Binding-site contacts:
Ligand atom C4 contacts residue ASN134 of chain 1.A at 4.1 Å.
Ligand atom C7 contacts residue LEU129 of chain 1.A at 4.4 Å (hydrophobic).
Ligand atom C5 contacts residue ASN134 of chain 1.A at 3.5 Å.
Ligand atom O5 contacts residue ASN134 of chain 1.A at 2.1 Å (h-bond).
Ligand atom C8 contacts residue ASN132 of chain 1.A at 3.4 Å.
Ligand atom O6 contacts residue PRO127 of chain 1.A at 3.0 Å.
Ligand atom O7 contacts residue ASN134 of chain 1.A at 3.0 Å (h-bond).
Ligand atom C8 contacts residue LEU129 of chain 1.A at 3.9 Å (hydrophobic).
Ligand atom C5 contacts residue GLN154 of chain 1.A at 4.2 Å.
Ligand atom C6 contacts residue PRO127 of chain 1.A at 4.3 Å (hydrophobic).
Ligand atom N2 contacts residue ASN134 of chain 1.A at 3.3 Å (h-bond).
Ligand atom C1 contacts residue ASN134 of chain 1.A at 1.4 Å.
Ligand atom C3 contacts residue ASN134 of chain 1.A at 3.8 Å.
Ligand atom C7 contacts residue ASN134 of chain 1.A at 3.3 Å.
Ligand atom O6 contacts residue ASN134 of chain 1.A at 4.2 Å.
Ligand atom C6 contacts residue ASN134 of chain 1.A at 4.5 Å.
Ligand atom C2 contacts residue ASN134 of chain 1.A at 2.6 Å.
Ligand atom O5 contacts residue PRO127 of chain 1.A at 3.9 Å.
Ligand atom O5 contacts residue GLN154 of chain 1.A at 4.4 Å.

Sequence of chain 1.A:
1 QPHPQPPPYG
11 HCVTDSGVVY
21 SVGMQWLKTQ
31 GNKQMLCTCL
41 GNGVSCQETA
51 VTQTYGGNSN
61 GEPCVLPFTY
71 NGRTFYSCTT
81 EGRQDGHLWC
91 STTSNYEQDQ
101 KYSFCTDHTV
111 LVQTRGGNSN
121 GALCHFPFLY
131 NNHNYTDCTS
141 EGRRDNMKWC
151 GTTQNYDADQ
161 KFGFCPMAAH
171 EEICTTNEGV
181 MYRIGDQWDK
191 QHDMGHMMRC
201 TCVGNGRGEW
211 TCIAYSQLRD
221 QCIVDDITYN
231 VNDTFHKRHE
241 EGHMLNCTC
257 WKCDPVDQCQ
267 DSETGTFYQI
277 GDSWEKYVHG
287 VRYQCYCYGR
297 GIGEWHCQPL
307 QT

A protein and the small-molecule ligand that binds it are described below.
Small molecule (SMILES): CC(=O)N[C@@H]1[C@@H](O)[C@H](O)[C@@H](CO)O[C@H]1O